Sequence of chain 1.B:
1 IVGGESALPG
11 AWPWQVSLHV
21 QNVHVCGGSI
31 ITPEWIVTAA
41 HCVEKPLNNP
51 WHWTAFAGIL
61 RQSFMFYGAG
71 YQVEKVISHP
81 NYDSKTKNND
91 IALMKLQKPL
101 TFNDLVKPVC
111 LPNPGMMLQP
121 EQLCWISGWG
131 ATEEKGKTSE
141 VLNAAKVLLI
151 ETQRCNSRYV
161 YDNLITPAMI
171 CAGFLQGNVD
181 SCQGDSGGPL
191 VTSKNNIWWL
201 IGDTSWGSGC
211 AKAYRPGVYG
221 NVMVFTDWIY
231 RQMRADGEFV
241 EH

Binding-site contacts:
Ligand atom O contacts residue SER186 of chain 1.B at 2.4 Å (h-bond).
Ligand atom O contacts residue GLN183 of chain 1.B at 3.2 Å (h-bond).
Ligand atom C6 contacts residue SER186 of chain 1.B at 1.5 Å.
Ligand atom C1 contacts residue CYS182 of chain 1.B at 3.7 Å (hydrophobic).
Ligand atom C18 contacts residue GLY207 of chain 1.B at 3.7 Å.
Ligand atom C18 contacts residue GLY209 of chain 1.B at 3.6 Å.
Ligand atom N4 contacts residue GLY207 of chain 1.B at 3.7 Å.
Ligand atom C contacts residue SER186 of chain 1.B at 3.8 Å.
Ligand atom C5 contacts residue CYS182 of chain 1.B at 3.7 Å (hydrophobic).
Ligand atom C4 contacts residue SER205 of chain 1.B at 3.5 Å.
Ligand atom N3 contacts residue GLY217 of chain 1.B at 3.5 Å.
Ligand atom O contacts residue CYS182 of chain 1.B at 3.7 Å.
Ligand atom C contacts residue GLN183 of chain 1.B at 3.5 Å.
Ligand atom C18 contacts residue SER181 of chain 1.B at 3.4 Å.
Ligand atom O contacts residue GLY184 of chain 1.B at 3.2 Å (h-bond).
Ligand atom N4 contacts residue ASP180 of chain 1.B at 2.7 Å (salt-bridge).
Ligand atom C5 contacts residue SER205 of chain 1.B at 4.0 Å.
Ligand atom N3 contacts residue SER181 of chain 1.B at 2.7 Å (h-bond).
Ligand atom C3 contacts residue TRP206 of chain 1.B at 3.4 Å (hydrophobic).
Ligand atom C3 contacts residue THR204 of chain 1.B at 3.8 Å.
Ligand atom C4 contacts residue SER186 of chain 1.B at 2.9 Å.
Ligand atom C3 contacts residue GLY207 of chain 1.B at 3.9 Å.
Ligand atom C3 contacts residue SER205 of chain 1.B at 4.0 Å.
Ligand atom N2 contacts residue GLY207 of chain 1.B at 3.2 Å (h-bond).
Ligand atom N3 contacts residue ASP180 of chain 1.B at 3.2 Å (salt-bridge).
Ligand atom N4 contacts residue GLY209 of chain 1.B at 3.0 Å (h-bond).
Ligand atom N4 contacts residue SER181 of chain 1.B at 3.8 Å.
Ligand atom C6 contacts residue CYS182 of chain 1.B at 3.9 Å (hydrophobic).
Ligand atom C4 contacts residue TRP206 of chain 1.B at 3.7 Å (hydrophobic).
Ligand atom C2 contacts residue GLY207 of chain 1.B at 3.6 Å.
Ligand atom C5 contacts residue SER186 of chain 1.B at 2.5 Å.
Ligand atom C1 contacts residue GLN183 of chain 1.B at 3.8 Å.
Ligand atom N2 contacts residue TRP206 of chain 1.B at 3.5 Å.
Ligand atom C18 contacts residue TRP206 of chain 1.B at 4.1 Å (hydrophobic).
Ligand atom C2 contacts residue TRP206 of chain 1.B at 3.6 Å (hydrophobic).
Ligand atom C18 contacts residue ASP180 of chain 1.B at 3.5 Å.
Ligand atom C18 contacts residue GLY217 of chain 1.B at 4.0 Å.
Ligand atom N2 contacts residue GLY209 of chain 1.B at 3.4 Å (h-bond).
Ligand atom C4 contacts residue THR204 of chain 1.B at 3.4 Å.
Ligand atom C contacts residue CYS182 of chain 1.B at 3.5 Å (hydrophobic).

The small molecule below binds the protein below.
Small molecule (SMILES): [H]/N=C(\N)Nc1ccc(C(=O)O)cc1